This protein binds this small molecule.
Small molecule (SMILES): Cn1cc(C(=O)NCC2(N)CCCCC2)ccc1=O

Sequence of chain 1.A:
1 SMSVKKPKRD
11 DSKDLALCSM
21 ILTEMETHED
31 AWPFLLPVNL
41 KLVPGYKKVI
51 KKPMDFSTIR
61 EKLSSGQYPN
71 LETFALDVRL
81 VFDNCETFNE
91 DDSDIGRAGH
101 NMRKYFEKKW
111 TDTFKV

Binding-site contacts:
Ligand atom O08 contacts residue ILE95 of chain 1.A at 4.2 Å.
Ligand atom C03 contacts residue VAL38 of chain 1.A at 3.6 Å (hydrophobic).
Ligand atom N02 contacts residue PRO33 of chain 1.A at 3.9 Å.
Ligand atom C01 contacts residue PHE34 of chain 1.A at 3.6 Å (hydrophobic).
Ligand atom C07 contacts residue VAL38 of chain 1.A at 4.1 Å (hydrophobic).
Ligand atom N02 contacts residue VAL38 of chain 1.A at 3.6 Å.
Ligand atom C01 contacts residue ILE95 of chain 1.A at 4.1 Å (hydrophobic).
Ligand atom C05 contacts residue ILE95 of chain 1.A at 4.1 Å (hydrophobic).
Ligand atom N02 contacts residue ASN89 of chain 1.A at 4.5 Å.
Ligand atom C03 contacts residue ILE95 of chain 1.A at 4.2 Å (hydrophobic).
Ligand atom C06 contacts residue PHE88 of chain 1.A at 3.9 Å (hydrophobic).
Ligand atom O08 contacts residue CYS85 of chain 1.A at 4.3 Å.
Ligand atom C03 contacts residue PRO33 of chain 1.A at 3.4 Å (hydrophobic).
Ligand atom C04 contacts residue VAL38 of chain 1.A at 4.0 Å (hydrophobic).
Ligand atom C19 contacts residue ILE95 of chain 1.A at 4.4 Å (hydrophobic).
Ligand atom C07 contacts residue TYR46 of chain 1.A at 4.1 Å (hydrophobic).
Ligand atom O10 contacts residue VAL43 of chain 1.A at 3.7 Å.
Ligand atom C01 contacts residue PRO33 of chain 1.A at 3.3 Å (hydrophobic).
Ligand atom C05 contacts residue VAL43 of chain 1.A at 4.2 Å (hydrophobic).
Ligand atom C05 contacts residue VAL38 of chain 1.A at 4.3 Å (hydrophobic).
Ligand atom C06 contacts residue TYR46 of chain 1.A at 4.2 Å (hydrophobic).
Ligand atom C07 contacts residue ASN89 of chain 1.A at 3.5 Å.
Ligand atom C19 contacts residue TRP32 of chain 1.A at 4.5 Å (hydrophobic).
Ligand atom N02 contacts residue ILE95 of chain 1.A at 4.0 Å.
Ligand atom C01 contacts residue VAL38 of chain 1.A at 4.2 Å (hydrophobic).
Ligand atom O08 contacts residue ASN89 of chain 1.A at 2.7 Å (h-bond).
Ligand atom C07 contacts residue ILE95 of chain 1.A at 4.1 Å (hydrophobic).
Ligand atom C04 contacts residue ILE95 of chain 1.A at 4.0 Å (hydrophobic).
Ligand atom C06 contacts residue ILE95 of chain 1.A at 4.4 Å (hydrophobic).
Ligand atom O08 contacts residue TYR46 of chain 1.A at 3.8 Å.
Ligand atom C06 contacts residue VAL38 of chain 1.A at 4.4 Å (hydrophobic).
Ligand atom O08 contacts residue PHE88 of chain 1.A at 4.2 Å.
Ligand atom C06 contacts residue ASN89 of chain 1.A at 4.0 Å.